Binding-site contacts:
Ligand atom O6 contacts residue ARG170 of chain 21.A at 0.9 Å (salt-bridge).
Ligand atom N2 contacts residue PRO171 of chain 21.A at 2.9 Å (h-bond).
Ligand atom C2 contacts residue ILE172 of chain 21.A at 3.8 Å (hydrophobic).
Ligand atom C5' contacts residue ARG251 of chain 45.A at 3.8 Å.
Ligand atom C4' contacts residue ARG184 of chain 45.A at 3.4 Å.
Ligand atom C5' contacts residue ARG184 of chain 45.A at 3.4 Å.
Ligand atom C4 contacts residue ILE172 of chain 21.A at 3.5 Å (hydrophobic).
Ligand atom O6 contacts residue DC1 of chain 22.C at 2.9 Å (h-bond).
Ligand atom N1 contacts residue PRO171 of chain 21.A at 3.8 Å.
Ligand atom N4 contacts residue ASN380 of chain 22.A at 3.1 Å (h-bond).
Ligand atom C6 contacts residue ARG170 of chain 21.A at 1.9 Å.
Ligand atom C2 contacts residue PRO171 of chain 21.A at 3.6 Å (hydrophobic).
Ligand atom C6 contacts residue LYS186 of chain 45.A at 3.7 Å.
Ligand atom N1 contacts residue ARG170 of chain 21.A at 2.5 Å (salt-bridge).
Ligand atom N4 contacts residue LEU169 of chain 21.A at 3.9 Å.
Ligand atom N4 contacts residue ILE172 of chain 21.A at 3.7 Å.
Ligand atom N2 contacts residue DC1 of chain 22.C at 2.8 Å (h-bond).
Ligand atom N4 contacts residue LYS379 of chain 22.A at 3.0 Å (salt-bridge).
Ligand atom C4' contacts residue ARG251 of chain 45.A at 3.8 Å.
Ligand atom C5 contacts residue LYS186 of chain 45.A at 3.6 Å.
Ligand atom N2 contacts residue ILE172 of chain 21.A at 3.6 Å.
Ligand atom C4 contacts residue LYS379 of chain 22.A at 3.9 Å.
Ligand atom O3' contacts residue ARG184 of chain 45.A at 3.1 Å (salt-bridge).
Ligand atom C6 contacts residue DC1 of chain 22.C at 3.5 Å.
Ligand atom O5' contacts residue ARG184 of chain 45.A at 2.3 Å (salt-bridge).
Ligand atom N7 contacts residue ARG170 of chain 21.A at 3.8 Å.
Ligand atom C2 contacts residue ARG170 of chain 21.A at 3.9 Å.
Ligand atom OP1 contacts residue ARG184 of chain 45.A at 2.5 Å (salt-bridge).
Ligand atom O2 contacts residue LYS185 of chain 45.A at 3.7 Å.
Ligand atom N4 contacts residue LYS186 of chain 45.A at 3.9 Å.
Ligand atom OP1 contacts residue ARG251 of chain 45.A at 3.4 Å (salt-bridge).
Ligand atom C4 contacts residue LYS186 of chain 45.A at 3.6 Å.
Ligand atom C2 contacts residue DC1 of chain 22.C at 3.5 Å.
Ligand atom P contacts residue ARG184 of chain 45.A at 2.8 Å.
Ligand atom N3 contacts residue LYS186 of chain 45.A at 3.5 Å.
Ligand atom O4' contacts residue ASP535 of chain 45.A at 3.7 Å.
Ligand atom O2 contacts residue ARG184 of chain 45.A at 3.7 Å.
Ligand atom N1 contacts residue DC1 of chain 22.C at 2.9 Å (h-bond).
Ligand atom N3 contacts residue ILE172 of chain 21.A at 3.5 Å.
Ligand atom C5 contacts residue ARG170 of chain 21.A at 3.1 Å.

Sequence of chain 45.A:
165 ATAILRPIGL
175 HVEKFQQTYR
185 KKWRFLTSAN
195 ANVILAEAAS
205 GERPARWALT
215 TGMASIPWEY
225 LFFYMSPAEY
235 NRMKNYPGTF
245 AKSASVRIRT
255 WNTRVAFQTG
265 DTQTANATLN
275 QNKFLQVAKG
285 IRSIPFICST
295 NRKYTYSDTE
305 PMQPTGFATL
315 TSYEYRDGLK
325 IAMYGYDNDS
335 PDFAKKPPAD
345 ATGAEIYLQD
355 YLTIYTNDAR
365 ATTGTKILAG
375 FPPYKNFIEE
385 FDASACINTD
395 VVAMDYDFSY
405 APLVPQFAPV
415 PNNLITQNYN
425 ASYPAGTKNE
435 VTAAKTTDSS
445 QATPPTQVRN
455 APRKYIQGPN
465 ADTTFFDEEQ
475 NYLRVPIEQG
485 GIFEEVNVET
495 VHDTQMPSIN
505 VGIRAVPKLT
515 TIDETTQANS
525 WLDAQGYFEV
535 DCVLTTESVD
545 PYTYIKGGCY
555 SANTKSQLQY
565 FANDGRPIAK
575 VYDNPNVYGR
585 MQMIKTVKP

The small molecule below binds the protein below.
Small molecule (SMILES): N=c1ccn([C@H]2C[C@H](O[P](=O)(O)OC[C@H]3O[C@@H](n4cnc5c(=O)nc(N)[nH]c54)C[C@@H]3O)[C@@H](COP(=O)=O)O2)c(=O)[nH]1

Sequence of chain 21.A:
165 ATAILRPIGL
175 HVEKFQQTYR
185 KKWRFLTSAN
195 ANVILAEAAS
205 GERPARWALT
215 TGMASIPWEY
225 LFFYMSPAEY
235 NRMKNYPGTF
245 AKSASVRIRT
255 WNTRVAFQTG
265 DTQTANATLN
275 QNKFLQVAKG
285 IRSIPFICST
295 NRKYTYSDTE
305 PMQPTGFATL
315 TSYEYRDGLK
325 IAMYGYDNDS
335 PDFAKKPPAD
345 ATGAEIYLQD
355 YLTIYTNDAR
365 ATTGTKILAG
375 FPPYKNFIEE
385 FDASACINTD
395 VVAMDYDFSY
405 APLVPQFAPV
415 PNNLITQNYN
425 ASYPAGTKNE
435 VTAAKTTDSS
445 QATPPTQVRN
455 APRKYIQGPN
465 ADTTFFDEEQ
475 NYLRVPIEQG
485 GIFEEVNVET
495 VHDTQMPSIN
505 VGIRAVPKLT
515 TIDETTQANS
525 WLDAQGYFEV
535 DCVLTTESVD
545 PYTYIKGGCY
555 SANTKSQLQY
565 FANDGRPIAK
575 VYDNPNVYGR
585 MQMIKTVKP

Sequence of chain 22.A:
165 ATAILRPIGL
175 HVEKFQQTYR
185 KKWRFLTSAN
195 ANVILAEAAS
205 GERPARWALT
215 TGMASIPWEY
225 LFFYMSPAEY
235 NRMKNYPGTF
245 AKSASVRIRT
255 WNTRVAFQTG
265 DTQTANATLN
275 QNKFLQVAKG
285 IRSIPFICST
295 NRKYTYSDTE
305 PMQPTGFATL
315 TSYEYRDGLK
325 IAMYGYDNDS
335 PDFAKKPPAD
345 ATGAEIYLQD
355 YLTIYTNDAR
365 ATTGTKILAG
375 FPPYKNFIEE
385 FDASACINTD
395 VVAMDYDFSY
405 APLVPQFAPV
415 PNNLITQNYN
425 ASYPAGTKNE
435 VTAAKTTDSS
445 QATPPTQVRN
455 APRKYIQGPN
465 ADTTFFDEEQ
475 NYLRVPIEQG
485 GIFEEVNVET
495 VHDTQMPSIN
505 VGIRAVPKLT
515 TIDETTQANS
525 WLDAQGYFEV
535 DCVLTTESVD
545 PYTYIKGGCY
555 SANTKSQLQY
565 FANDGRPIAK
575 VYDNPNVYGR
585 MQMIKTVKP